The small molecule below binds the protein below.
Small molecule (SMILES): CC(=O)N[C@H]1[C@H](O[C@H]2[C@H](O)[C@@H](NC(C)=O)CO[C@@H]2CO)O[C@H](CO)[C@@H](O)[C@@H]1O

Binding-site contacts:
Ligand atom C7 contacts residue ASN367 of chain 1.B at 3.7 Å.
Ligand atom C1 contacts residue ASN340 of chain 1.B at 1.4 Å.
Ligand atom C3 contacts residue ASN340 of chain 1.B at 3.0 Å.
Ligand atom C1 contacts residue ASP336 of chain 1.B at 3.8 Å.
Ligand atom C8 contacts residue VAL364 of chain 1.B at 3.8 Å (hydrophobic).
Ligand atom C4 contacts residue ASN340 of chain 1.B at 3.7 Å.
Ligand atom C2 contacts residue ASN367 of chain 1.B at 3.9 Å.
Ligand atom O6 contacts residue ASN340 of chain 1.B at 4.3 Å.
Ligand atom C2 contacts residue ASP336 of chain 1.B at 4.1 Å.
Ligand atom C1 contacts residue ASN367 of chain 1.B at 3.5 Å.
Ligand atom O5 contacts residue ASN340 of chain 1.B at 2.5 Å (h-bond).
Ligand atom O3 contacts residue ASN340 of chain 1.B at 2.8 Å (h-bond).
Ligand atom O7 contacts residue ASN367 of chain 1.B at 3.8 Å.
Ligand atom C6 contacts residue ASN340 of chain 1.B at 3.3 Å.
Ligand atom C8 contacts residue ASN367 of chain 1.B at 3.7 Å.
Ligand atom C2 contacts residue ASN340 of chain 1.B at 2.4 Å.
Ligand atom C5 contacts residue ASN340 of chain 1.B at 3.2 Å.
Ligand atom C7 contacts residue VAL364 of chain 1.B at 4.4 Å (hydrophobic).
Ligand atom N2 contacts residue ASN340 of chain 1.B at 3.7 Å.
Ligand atom N2 contacts residue ASN367 of chain 1.B at 3.1 Å (h-bond).
Ligand atom O5 contacts residue ASN367 of chain 1.B at 3.5 Å (h-bond).

Sequence of chain 1.B:
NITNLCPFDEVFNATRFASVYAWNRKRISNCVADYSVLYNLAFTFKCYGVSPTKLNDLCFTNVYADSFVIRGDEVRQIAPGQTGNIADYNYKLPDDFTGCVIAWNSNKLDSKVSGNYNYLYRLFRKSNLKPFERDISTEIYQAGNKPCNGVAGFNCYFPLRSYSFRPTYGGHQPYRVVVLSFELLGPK